The small molecule below binds the protein below.
Small molecule (SMILES): CC(=O)N[C@H]1[C@H](O[C@H]2[C@H](O)[C@@H](NC(C)=O)CO[C@@H]2CO)O[C@H](CO)[C@@H](O[C@@H]2O[C@H](CO[C@H]3O[C@H](CO)[C@@H](O)[C@H](O[C@H]4O[C@H](CO)[C@@H](O)[C@H](O)[C@@H]4O)[C@@H]3O)[C@@H](O)[C@H](O[C@H]3O[C@H](CO)[C@@H](O)[C@H](O)[C@@H]3O[C@H]3O[C@H](CO)[C@@H](O)[C@H](O)[C@@H]3O)[C@@H]2O)[C@@H]1O

Sequence of chain 1.A:
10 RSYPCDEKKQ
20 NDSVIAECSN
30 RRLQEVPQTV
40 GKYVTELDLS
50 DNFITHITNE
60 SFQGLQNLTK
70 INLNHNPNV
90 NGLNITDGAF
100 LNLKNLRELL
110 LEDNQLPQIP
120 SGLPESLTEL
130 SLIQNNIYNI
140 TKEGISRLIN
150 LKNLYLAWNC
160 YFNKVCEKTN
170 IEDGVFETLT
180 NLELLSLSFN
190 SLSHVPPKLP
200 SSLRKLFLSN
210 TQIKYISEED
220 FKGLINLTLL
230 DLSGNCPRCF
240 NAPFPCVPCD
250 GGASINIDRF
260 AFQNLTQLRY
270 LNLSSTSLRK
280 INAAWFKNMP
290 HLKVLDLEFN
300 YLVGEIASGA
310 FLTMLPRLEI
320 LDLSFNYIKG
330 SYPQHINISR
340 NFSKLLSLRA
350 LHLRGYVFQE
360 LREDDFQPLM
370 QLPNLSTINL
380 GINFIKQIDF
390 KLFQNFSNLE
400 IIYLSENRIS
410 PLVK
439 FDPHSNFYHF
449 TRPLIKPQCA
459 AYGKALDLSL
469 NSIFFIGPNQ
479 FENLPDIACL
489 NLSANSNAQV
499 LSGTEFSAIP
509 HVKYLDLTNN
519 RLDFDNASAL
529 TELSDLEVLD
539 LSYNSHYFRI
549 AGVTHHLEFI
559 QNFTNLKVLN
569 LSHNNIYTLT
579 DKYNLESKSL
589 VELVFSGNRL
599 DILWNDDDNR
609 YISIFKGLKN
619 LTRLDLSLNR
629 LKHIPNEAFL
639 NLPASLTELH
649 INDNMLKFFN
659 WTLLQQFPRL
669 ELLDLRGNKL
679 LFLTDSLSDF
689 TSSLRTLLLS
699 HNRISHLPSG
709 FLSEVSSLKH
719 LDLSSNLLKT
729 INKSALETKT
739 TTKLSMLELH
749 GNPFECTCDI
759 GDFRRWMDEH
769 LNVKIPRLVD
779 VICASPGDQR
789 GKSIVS

Binding-site contacts:
Ligand atom O7 contacts residue SER540 of chain 1.A at 3.0 Å (h-bond).
Ligand atom C1 contacts residue ASP538 of chain 1.A at 3.3 Å.
Ligand atom C6 contacts residue VAL592 of chain 1.A at 3.9 Å (hydrophobic).
Ligand atom O5 contacts residue ASN568 of chain 1.A at 2.1 Å (h-bond).
Ligand atom C6 contacts residue GLU590 of chain 1.A at 3.6 Å.
Ligand atom C2 contacts residue ASP538 of chain 1.A at 3.5 Å.
Ligand atom N2 contacts residue ASN568 of chain 1.A at 2.9 Å (h-bond).
Ligand atom C2 contacts residue ASN568 of chain 1.A at 2.4 Å.
Ligand atom O5 contacts residue GLN456 of chain 1.A at 3.5 Å (h-bond).
Ligand atom C4 contacts residue ASN568 of chain 1.A at 4.2 Å.
Ligand atom O3 contacts residue GLN456 of chain 1.A at 2.8 Å (h-bond).
Ligand atom O7 contacts residue ASN568 of chain 1.A at 3.2 Å (h-bond).
Ligand atom C5 contacts residue GLN456 of chain 1.A at 4.0 Å.
Ligand atom C6 contacts residue GLN456 of chain 1.A at 3.7 Å.
Ligand atom C6 contacts residue VAL566 of chain 1.A at 3.7 Å (hydrophobic).
Ligand atom C1 contacts residue GLN456 of chain 1.A at 4.1 Å.
Ligand atom C7 contacts residue ASN568 of chain 1.A at 3.5 Å.
Ligand atom C3 contacts residue ASP538 of chain 1.A at 3.9 Å.
Ligand atom C2 contacts residue GLN456 of chain 1.A at 4.3 Å.
Ligand atom N2 contacts residue SER540 of chain 1.A at 3.8 Å.
Ligand atom O5 contacts residue VAL592 of chain 1.A at 3.9 Å.
Ligand atom N2 contacts residue ASP538 of chain 1.A at 3.1 Å (salt-bridge).
Ligand atom O7 contacts residue GLN456 of chain 1.A at 3.2 Å.
Ligand atom C3 contacts residue ASN568 of chain 1.A at 3.7 Å.
Ligand atom O3 contacts residue LYS454 of chain 1.A at 4.0 Å.
Ligand atom C7 contacts residue SER540 of chain 1.A at 3.8 Å.
Ligand atom C1 contacts residue ASN568 of chain 1.A at 1.5 Å.
Ligand atom O7 contacts residue TYR512 of chain 1.A at 3.6 Å.
Ligand atom C8 contacts residue LYS454 of chain 1.A at 4.2 Å.
Ligand atom C8 contacts residue VAL536 of chain 1.A at 4.0 Å (hydrophobic).
Ligand atom O6 contacts residue GLU590 of chain 1.A at 3.3 Å (salt-bridge).
Ligand atom C7 contacts residue GLN456 of chain 1.A at 4.2 Å.
Ligand atom C5 contacts residue ASN568 of chain 1.A at 3.6 Å.
Ligand atom C3 contacts residue GLN456 of chain 1.A at 3.8 Å.
Ligand atom O7 contacts residue SER570 of chain 1.A at 4.0 Å.
Ligand atom C1 contacts residue SER540 of chain 1.A at 3.9 Å.
Ligand atom C8 contacts residue VAL566 of chain 1.A at 4.0 Å (hydrophobic).
Ligand atom C4 contacts residue GLN456 of chain 1.A at 3.9 Å.
Ligand atom C7 contacts residue ASP538 of chain 1.A at 4.1 Å.
Ligand atom O6 contacts residue VAL592 of chain 1.A at 3.9 Å.